A protein and the small-molecule ligand that binds it are described below.
Small molecule (SMILES): Nc1nc(N2CCCC2)c2c(C#Cc3ccccc3)c[nH]c2n1

Sequence of chain 1.B:
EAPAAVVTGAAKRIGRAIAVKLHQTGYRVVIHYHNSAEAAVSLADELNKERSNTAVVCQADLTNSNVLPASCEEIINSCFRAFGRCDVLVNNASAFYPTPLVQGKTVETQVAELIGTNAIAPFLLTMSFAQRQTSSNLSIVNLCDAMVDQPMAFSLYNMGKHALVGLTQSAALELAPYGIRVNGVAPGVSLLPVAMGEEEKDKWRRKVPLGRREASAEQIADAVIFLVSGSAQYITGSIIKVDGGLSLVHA

Binding-site contacts:
Ligand atom N3 contacts residue SER115 of chain 1.B at 3.8 Å.
Ligand atom N3 contacts residue PHE117 of chain 1.B at 3.7 Å.
Ligand atom NAP contacts residue ASP181 of chain 1.B at 3.7 Å.
Ligand atom CAG contacts residue LEU229 of chain 1.B at 3.6 Å (hydrophobic).
Ligand atom NAW contacts residue PHE117 of chain 1.B at 3.6 Å.
Ligand atom CAL contacts residue NAP1 of chain 1.G at 3.2 Å.
Ligand atom NAW contacts residue NAP1 of chain 1.G at 3.8 Å.
Ligand atom CAC contacts residue NAP1 of chain 1.G at 3.7 Å.
Ligand atom CAC contacts residue PHE117 of chain 1.B at 3.5 Å (hydrophobic).
Ligand atom C6 contacts residue PHE117 of chain 1.B at 3.4 Å (hydrophobic).
Ligand atom C4 contacts residue PHE117 of chain 1.B at 3.4 Å (hydrophobic).
Ligand atom N1 contacts residue NAP1 of chain 1.G at 2.7 Å (h-bond).
Ligand atom CAS contacts residue NAP1 of chain 1.G at 3.6 Å.
Ligand atom CAS contacts residue PHE117 of chain 1.B at 3.5 Å (hydrophobic).
Ligand atom NAA contacts residue SER115 of chain 1.B at 2.8 Å (h-bond).
Ligand atom CAI contacts residue TYR194 of chain 1.B at 3.8 Å (hydrophobic).
Ligand atom NAP contacts residue TYR194 of chain 1.B at 2.7 Å (h-bond).
Ligand atom NAA contacts residue NAP1 of chain 1.G at 2.9 Å (h-bond).
Ligand atom CAF contacts residue TRP241 of chain 1.B at 3.6 Å (hydrophobic).
Ligand atom C4 contacts residue NAP1 of chain 1.G at 3.5 Å.
Ligand atom C2 contacts residue PHE117 of chain 1.B at 3.3 Å (hydrophobic).
Ligand atom C4 contacts residue TYR194 of chain 1.B at 3.5 Å (hydrophobic).
Ligand atom NAA contacts residue PHE117 of chain 1.B at 3.6 Å.
Ligand atom C5 contacts residue PHE117 of chain 1.B at 3.6 Å (hydrophobic).
Ligand atom C6 contacts residue NAP1 of chain 1.G at 3.8 Å.
Ligand atom C5 contacts residue NAP1 of chain 1.G at 3.7 Å.
Ligand atom N3 contacts residue TYR194 of chain 1.B at 3.7 Å.
Ligand atom N1 contacts residue PHE117 of chain 1.B at 3.5 Å.
Ligand atom CAD contacts residue TRP241 of chain 1.B at 3.7 Å (hydrophobic).
Ligand atom C2 contacts residue SER115 of chain 1.B at 3.7 Å.
Ligand atom N3 contacts residue NAP1 of chain 1.G at 2.7 Å (h-bond).
Ligand atom CAI contacts residue NAP1 of chain 1.G at 3.3 Å.
Ligand atom C2 contacts residue NAP1 of chain 1.G at 3.2 Å.
Ligand atom CAE contacts residue LEU229 of chain 1.B at 3.0 Å (hydrophobic).
Ligand atom NAP contacts residue PHE117 of chain 1.B at 3.6 Å.
Ligand atom CAJ contacts residue PRO230 of chain 1.B at 3.6 Å (hydrophobic).
Ligand atom CAI contacts residue PHE117 of chain 1.B at 3.5 Å (hydrophobic).
Ligand atom CAK contacts residue PRO230 of chain 1.B at 3.2 Å (hydrophobic).
Ligand atom CAD contacts residue LEU229 of chain 1.B at 3.5 Å (hydrophobic).
Ligand atom NAP contacts residue NAP1 of chain 1.G at 3.4 Å.